Binding-site contacts:
Ligand atom C4' contacts residue GLN141 of chain 1.D at 3.7 Å.
Ligand atom C2' contacts residue GLN141 of chain 1.D at 3.6 Å.
Ligand atom N3 contacts residue PHE28 of chain 1.D at 3.7 Å.
Ligand atom N3 contacts residue GLN141 of chain 1.D at 3.4 Å (h-bond).
Ligand atom O2' contacts residue LYS185 of chain 1.D at 3.8 Å.
Ligand atom C4 contacts residue ASN139 of chain 1.D at 3.9 Å.
Ligand atom C2 contacts residue PHE28 of chain 1.D at 3.6 Å (hydrophobic).
Ligand atom C5' contacts residue VAL100 of chain 1.D at 3.2 Å (hydrophobic).
Ligand atom O3' contacts residue LYS105 of chain 1.D at 3.6 Å.
Ligand atom C6 contacts residue ARG32 of chain 1.D at 3.2 Å.
Ligand atom O2' contacts residue LYS105 of chain 1.D at 3.8 Å.
Ligand atom OP1 contacts residue LEU146 of chain 1.D at 3.6 Å.
Ligand atom O2 contacts residue VAL157 of chain 1.D at 3.9 Å.
Ligand atom C5 contacts residue ARG32 of chain 1.D at 3.6 Å.
Ligand atom N1 contacts residue PHE28 of chain 1.D at 3.9 Å.
Ligand atom C4 contacts residue ARG32 of chain 1.D at 3.5 Å.
Ligand atom C1' contacts residue GLN141 of chain 1.D at 3.7 Å.
Ligand atom O4' contacts residue GLN141 of chain 1.D at 3.0 Å (h-bond).
Ligand atom C2 contacts residue ARG32 of chain 1.D at 3.6 Å.
Ligand atom O6 contacts residue ARG32 of chain 1.D at 3.4 Å.
Ligand atom N2 contacts residue ARG32 of chain 1.D at 3.7 Å.
Ligand atom O4 contacts residue ARG32 of chain 1.D at 2.8 Å (salt-bridge).
Ligand atom O3' contacts residue LEU146 of chain 1.D at 3.5 Å.
Ligand atom O2 contacts residue PHE28 of chain 1.D at 3.8 Å.
Ligand atom P contacts residue LYS185 of chain 1.D at 3.5 Å.
Ligand atom O2 contacts residue VAL108 of chain 1.D at 3.5 Å.
Ligand atom O4' contacts residue TYR104 of chain 1.D at 3.7 Å.
Ligand atom O4 contacts residue PHE28 of chain 1.D at 3.8 Å.
Ligand atom O2' contacts residue GLN141 of chain 1.D at 2.8 Å (h-bond).
Ligand atom C1' contacts residue GLN141 of chain 1.D at 3.6 Å.
Ligand atom OP1 contacts residue LYS185 of chain 1.D at 2.7 Å (salt-bridge).
Ligand atom O3' contacts residue LYS185 of chain 1.D at 3.1 Å (salt-bridge).
Ligand atom C2 contacts residue GLN141 of chain 1.D at 3.9 Å.
Ligand atom N1 contacts residue ARG32 of chain 1.D at 3.5 Å.
Ligand atom O2' contacts residue LEU146 of chain 1.D at 3.4 Å.
Ligand atom N2 contacts residue GLN141 of chain 1.D at 3.6 Å (h-bond).
Ligand atom O4 contacts residue ASN139 of chain 1.D at 3.3 Å (h-bond).
Ligand atom N3 contacts residue ASN139 of chain 1.D at 3.8 Å.
Ligand atom C5 contacts residue ARG32 of chain 1.D at 3.7 Å.
Ligand atom O2' contacts residue VAL108 of chain 1.D at 3.5 Å.

Sequence of chain 1.D:
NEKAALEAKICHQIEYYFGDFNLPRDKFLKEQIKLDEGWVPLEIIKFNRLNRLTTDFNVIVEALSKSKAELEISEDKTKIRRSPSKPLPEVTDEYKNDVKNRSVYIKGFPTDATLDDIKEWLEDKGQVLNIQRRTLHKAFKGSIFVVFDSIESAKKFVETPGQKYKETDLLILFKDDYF

The small molecule below binds the protein below.
Small molecule (SMILES): Nc1ccn([C@@H]2O[C@H](CO[P](=O)(O)O[C@H]3[C@@H](O)[C@H](n4cnc5c(=O)nc(N)[nH]c54)O[C@@H]3CO[P](=O)(O)O[C@H]3[C@@H](O)[C@H](n4ccc(=O)[nH]c4=O)O[C@@H]3CO)[C@@H](O[P](=O)(O)OC[C@H]3O[C@@H](n4ccc(=O)[nH]c4=O)[C@H](O)[C@@H]3O[P](=O)(O)OC[C@H]3O[C@@H](n4cnc5c(=O)nc(N)[nH]c54)[C@H](O)[C@@H]3O[P](=O)(O)OC[C@H]3O[C@@H](n4ccc(=O)[nH]c4=O)[C@H](O)[C@@H]3O[P](=O)(O)OC[C@H]3O[C@@H](n4ccc(=O)[nH]c4=O)[C@H](O)[C@@H]3O[P](=O)(O)OC[C@H]3O[C@@H](n4ccc(=O)[nH]c4=O)[C@H](O)[C@@H]3O[P](=O)(O)OC[C@H]3O[C@@H](n4ccc(=O)[nH]c4=O)[C@H](O)[C@@H]3O)[C@H]2O)c(=O)n1